This small molecule binds to this protein.
Small molecule (SMILES): CC(=O)N[C@@H]1[C@@H](O)[C@H](O)[C@@H](CO)O[C@H]1O

Sequence of chain 1.F:
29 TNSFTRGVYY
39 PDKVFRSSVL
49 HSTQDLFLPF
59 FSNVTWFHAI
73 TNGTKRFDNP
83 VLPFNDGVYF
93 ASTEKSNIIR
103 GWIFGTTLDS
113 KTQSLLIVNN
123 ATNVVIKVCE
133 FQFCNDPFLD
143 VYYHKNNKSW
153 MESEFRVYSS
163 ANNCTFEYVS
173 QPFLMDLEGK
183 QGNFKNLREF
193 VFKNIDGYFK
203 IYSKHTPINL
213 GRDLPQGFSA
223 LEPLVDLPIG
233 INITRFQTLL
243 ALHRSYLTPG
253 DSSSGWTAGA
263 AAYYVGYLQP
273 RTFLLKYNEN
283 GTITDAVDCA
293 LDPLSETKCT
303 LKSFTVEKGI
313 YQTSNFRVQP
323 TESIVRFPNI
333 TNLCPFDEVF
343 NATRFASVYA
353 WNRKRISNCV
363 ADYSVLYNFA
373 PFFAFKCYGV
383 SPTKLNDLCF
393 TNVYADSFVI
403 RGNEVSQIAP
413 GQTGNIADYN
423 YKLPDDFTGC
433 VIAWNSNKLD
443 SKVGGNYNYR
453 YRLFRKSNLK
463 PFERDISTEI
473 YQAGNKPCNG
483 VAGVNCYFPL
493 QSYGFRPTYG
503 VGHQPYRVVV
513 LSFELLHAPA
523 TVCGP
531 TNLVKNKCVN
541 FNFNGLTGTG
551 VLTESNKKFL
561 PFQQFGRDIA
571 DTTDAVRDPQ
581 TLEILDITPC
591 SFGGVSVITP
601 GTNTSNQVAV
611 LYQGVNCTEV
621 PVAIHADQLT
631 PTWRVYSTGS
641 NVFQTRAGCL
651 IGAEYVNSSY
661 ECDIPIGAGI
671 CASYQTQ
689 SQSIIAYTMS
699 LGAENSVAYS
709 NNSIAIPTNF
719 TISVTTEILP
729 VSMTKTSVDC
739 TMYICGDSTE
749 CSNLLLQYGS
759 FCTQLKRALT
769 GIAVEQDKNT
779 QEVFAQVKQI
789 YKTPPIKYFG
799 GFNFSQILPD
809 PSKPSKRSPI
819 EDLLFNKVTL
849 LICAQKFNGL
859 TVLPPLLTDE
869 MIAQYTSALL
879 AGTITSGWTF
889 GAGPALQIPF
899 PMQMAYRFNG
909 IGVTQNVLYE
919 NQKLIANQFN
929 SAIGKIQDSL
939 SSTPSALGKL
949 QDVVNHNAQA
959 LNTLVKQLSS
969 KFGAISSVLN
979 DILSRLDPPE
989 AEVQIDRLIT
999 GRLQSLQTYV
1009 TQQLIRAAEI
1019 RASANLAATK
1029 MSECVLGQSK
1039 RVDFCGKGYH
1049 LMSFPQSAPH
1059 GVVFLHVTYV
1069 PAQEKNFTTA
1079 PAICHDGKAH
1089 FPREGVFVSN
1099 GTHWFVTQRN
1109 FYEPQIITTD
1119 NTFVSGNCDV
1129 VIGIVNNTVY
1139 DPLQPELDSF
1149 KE

Binding-site contacts:
Ligand atom O3 contacts residue ASN61 of chain 1.F at 4.1 Å.
Ligand atom C1 contacts residue TRP258 of chain 1.F at 4.2 Å (hydrophobic).
Ligand atom O4 contacts residue THR259 of chain 1.F at 4.5 Å.
Ligand atom C1 contacts residue ASN61 of chain 1.F at 1.4 Å.
Ligand atom C4 contacts residue THR29 of chain 1.F at 3.5 Å.
Ligand atom O5 contacts residue ASN61 of chain 1.F at 2.5 Å (h-bond).
Ligand atom O6 contacts residue THR29 of chain 1.F at 2.5 Å (h-bond).
Ligand atom O3 contacts residue THR29 of chain 1.F at 4.2 Å.
Ligand atom C8 contacts residue ASN61 of chain 1.F at 4.2 Å.
Ligand atom C4 contacts residue TRP258 of chain 1.F at 3.9 Å (hydrophobic).
Ligand atom C3 contacts residue ASN61 of chain 1.F at 3.4 Å.
Ligand atom C6 contacts residue THR29 of chain 1.F at 3.9 Å.
Ligand atom O6 contacts residue ASN30 of chain 1.F at 4.2 Å.
Ligand atom C3 contacts residue THR29 of chain 1.F at 4.4 Å.
Ligand atom C4 contacts residue ASN61 of chain 1.F at 3.3 Å.
Ligand atom O4 contacts residue TRP258 of chain 1.F at 4.5 Å.
Ligand atom C6 contacts residue ASN61 of chain 1.F at 3.4 Å.
Ligand atom C2 contacts residue TRP258 of chain 1.F at 3.6 Å (hydrophobic).
Ligand atom C2 contacts residue ASN61 of chain 1.F at 2.5 Å.
Ligand atom O6 contacts residue ASN61 of chain 1.F at 2.9 Å (h-bond).
Ligand atom O3 contacts residue THR259 of chain 1.F at 3.9 Å.
Ligand atom C3 contacts residue TRP258 of chain 1.F at 3.5 Å (hydrophobic).
Ligand atom O4 contacts residue THR29 of chain 1.F at 3.8 Å.
Ligand atom O3 contacts residue TRP258 of chain 1.F at 2.6 Å (h-bond).
Ligand atom C7 contacts residue ASN61 of chain 1.F at 4.0 Å.
Ligand atom C8 contacts residue TRP258 of chain 1.F at 4.4 Å (hydrophobic).
Ligand atom C5 contacts residue ASN61 of chain 1.F at 3.4 Å.
Ligand atom N2 contacts residue ASN61 of chain 1.F at 3.6 Å (h-bond).